Binding-site contacts:
Ligand atom N2 contacts residue GLY150 of chain 1.B at 4.3 Å.
Ligand atom C1 contacts residue GLY150 of chain 1.B at 4.3 Å.
Ligand atom C7 contacts residue ASN154 of chain 1.B at 3.3 Å.
Ligand atom C7 contacts residue ALA147 of chain 1.B at 4.4 Å (hydrophobic).
Ligand atom C8 contacts residue GLY150 of chain 1.B at 3.8 Å.
Ligand atom O7 contacts residue THR156 of chain 1.B at 4.3 Å.
Ligand atom C2 contacts residue ASN154 of chain 1.B at 2.5 Å.
Ligand atom O7 contacts residue ASN154 of chain 1.B at 3.2 Å (h-bond).
Ligand atom C3 contacts residue ASN154 of chain 1.B at 3.8 Å.
Ligand atom C8 contacts residue ALA147 of chain 1.B at 3.0 Å (hydrophobic).
Ligand atom C5 contacts residue ASN154 of chain 1.B at 3.7 Å.
Ligand atom C1 contacts residue ASN154 of chain 1.B at 1.4 Å.
Ligand atom O5 contacts residue ASN154 of chain 1.B at 2.4 Å (h-bond).
Ligand atom C7 contacts residue SER151 of chain 1.B at 4.2 Å.
Ligand atom C7 contacts residue GLY150 of chain 1.B at 4.1 Å.
Ligand atom N2 contacts residue ASN154 of chain 1.B at 3.0 Å (h-bond).
Ligand atom C8 contacts residue SER151 of chain 1.B at 3.5 Å.
Ligand atom C4 contacts residue ASN154 of chain 1.B at 4.2 Å.

The protein below binds the small molecule below.
Small molecule (SMILES): CC(=O)N[C@@H]1[C@@H](O)[C@H](O)[C@@H](CO)O[C@H]1O

Sequence of chain 1.B:
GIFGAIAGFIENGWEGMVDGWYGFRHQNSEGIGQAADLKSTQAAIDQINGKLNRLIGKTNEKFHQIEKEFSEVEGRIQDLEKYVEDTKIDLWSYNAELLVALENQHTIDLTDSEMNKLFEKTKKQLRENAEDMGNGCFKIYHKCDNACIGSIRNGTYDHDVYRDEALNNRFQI